Binding-site contacts:
Ligand atom C5' contacts residue DA1 of chain 1.FD at 4.4 Å.
Ligand atom O3' contacts residue PRO205 of chain 1.Y at 4.2 Å.
Ligand atom C5' contacts residue PRO205 of chain 1.Y at 4.5 Å (hydrophobic).
Ligand atom C3' contacts residue DA1 of chain 1.FD at 2.6 Å.
Ligand atom C2' contacts residue DA1 of chain 1.FD at 3.1 Å.
Ligand atom O5' contacts residue DA1 of chain 1.FD at 4.3 Å.
Ligand atom C4' contacts residue DA1 of chain 1.FD at 3.9 Å.
Ligand atom O3' contacts residue DA1 of chain 1.FD at 1.6 Å.

Sequence of chain 1.Y:
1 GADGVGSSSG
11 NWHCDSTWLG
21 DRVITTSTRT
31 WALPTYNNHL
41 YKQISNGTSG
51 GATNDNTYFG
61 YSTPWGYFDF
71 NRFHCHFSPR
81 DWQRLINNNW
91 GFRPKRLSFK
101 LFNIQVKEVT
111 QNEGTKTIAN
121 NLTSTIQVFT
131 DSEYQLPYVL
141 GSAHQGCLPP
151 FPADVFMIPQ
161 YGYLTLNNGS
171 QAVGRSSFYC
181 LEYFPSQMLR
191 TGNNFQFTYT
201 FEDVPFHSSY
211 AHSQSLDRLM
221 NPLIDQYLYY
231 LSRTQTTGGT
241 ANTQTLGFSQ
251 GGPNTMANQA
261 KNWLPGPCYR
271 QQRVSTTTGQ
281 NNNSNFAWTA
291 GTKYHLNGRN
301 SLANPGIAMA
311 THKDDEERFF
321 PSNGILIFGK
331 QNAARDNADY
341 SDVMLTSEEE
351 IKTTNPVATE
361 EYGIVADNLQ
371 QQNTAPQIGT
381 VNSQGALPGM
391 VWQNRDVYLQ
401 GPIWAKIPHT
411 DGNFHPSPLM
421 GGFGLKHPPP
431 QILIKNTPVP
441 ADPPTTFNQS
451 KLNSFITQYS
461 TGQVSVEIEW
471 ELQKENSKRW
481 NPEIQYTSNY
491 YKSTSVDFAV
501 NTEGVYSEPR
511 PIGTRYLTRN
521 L

This protein binds this small molecule.
Small molecule (SMILES): Nc1ccn([C@H]2C[C@H](O)[C@@H](COP(=O)(O)O)O2)c(=O)n1